Sequence of chain 1.E:
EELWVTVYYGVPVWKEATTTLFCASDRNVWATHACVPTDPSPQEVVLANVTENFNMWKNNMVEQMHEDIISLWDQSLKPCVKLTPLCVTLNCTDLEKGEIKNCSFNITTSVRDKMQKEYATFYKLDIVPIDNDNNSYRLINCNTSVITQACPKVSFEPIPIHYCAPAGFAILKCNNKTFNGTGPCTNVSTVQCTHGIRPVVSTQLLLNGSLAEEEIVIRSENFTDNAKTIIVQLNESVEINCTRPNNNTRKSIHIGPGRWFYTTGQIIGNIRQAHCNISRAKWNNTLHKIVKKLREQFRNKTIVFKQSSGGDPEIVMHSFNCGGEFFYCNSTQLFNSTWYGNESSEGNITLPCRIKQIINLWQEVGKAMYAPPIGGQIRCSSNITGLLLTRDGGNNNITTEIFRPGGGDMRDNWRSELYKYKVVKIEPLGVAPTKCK

Binding-site contacts:
Ligand atom C8 contacts residue ASN220 of chain 1.E at 3.6 Å.
Ligand atom O7 contacts residue NAG1 of chain 1.AA at 3.7 Å.
Ligand atom C2 contacts residue ASN209 of chain 1.E at 2.6 Å.
Ligand atom O3 contacts residue THR219 of chain 1.E at 4.4 Å.
Ligand atom C4 contacts residue THR219 of chain 1.E at 4.4 Å.
Ligand atom N2 contacts residue ASN209 of chain 1.E at 3.0 Å (h-bond).
Ligand atom C7 contacts residue ASN209 of chain 1.E at 3.6 Å.
Ligand atom O5 contacts residue ASN209 of chain 1.E at 2.5 Å (h-bond).
Ligand atom C8 contacts residue ASN209 of chain 1.E at 3.7 Å.
Ligand atom C1 contacts residue ASN209 of chain 1.E at 1.5 Å.
Ligand atom C8 contacts residue NAG1 of chain 1.AA at 4.0 Å.
Ligand atom C8 contacts residue THR219 of chain 1.E at 4.1 Å.
Ligand atom O6 contacts residue NAG1 of chain 1.Z at 4.0 Å.
Ligand atom C3 contacts residue ASN209 of chain 1.E at 3.9 Å.
Ligand atom C6 contacts residue NAG1 of chain 1.Z at 4.1 Å.
Ligand atom C2 contacts residue THR219 of chain 1.E at 4.2 Å.
Ligand atom C5 contacts residue ASN209 of chain 1.E at 3.8 Å.
Ligand atom C7 contacts residue NAG1 of chain 1.AA at 4.3 Å.
Ligand atom O7 contacts residue ASN209 of chain 1.E at 3.8 Å.
Ligand atom C4 contacts residue ASN209 of chain 1.E at 4.4 Å.
Ligand atom C1 contacts residue THR211 of chain 1.E at 4.3 Å.

This protein binds this small molecule.
Small molecule (SMILES): CC(=O)N[C@@H]1[C@@H](O)[C@H](O)[C@@H](CO)O[C@H]1O